The small molecule below binds the protein below.
Small molecule (SMILES): C/C(=C\CNc1ncnc2[nH]cnc12)CO

Binding-site contacts:
Ligand atom N9 contacts residue GLY113 of chain 1.A at 3.6 Å.
Ligand atom C13 contacts residue LEU22 of chain 1.A at 3.8 Å (hydrophobic).
Ligand atom N9 contacts residue ILE115 of chain 1.A at 3.8 Å.
Ligand atom C8 contacts residue GLY113 of chain 1.A at 3.2 Å.
Ligand atom C12 contacts residue SER101 of chain 1.A at 3.5 Å.
Ligand atom N10 contacts residue PHE142 of chain 1.A at 3.6 Å.
Ligand atom N7 contacts residue ASN7 of chain 1.A at 2.7 Å (h-bond).
Ligand atom C14 contacts residue THR23 of chain 1.A at 3.6 Å.
Ligand atom N10 contacts residue ILE115 of chain 1.A at 3.8 Å.
Ligand atom C14 contacts residue LEU22 of chain 1.A at 3.6 Å (hydrophobic).
Ligand atom C6 contacts residue PHE142 of chain 1.A at 3.5 Å (hydrophobic).
Ligand atom C8 contacts residue ASN7 of chain 1.A at 3.4 Å.
Ligand atom C8 contacts residue ILE115 of chain 1.A at 3.7 Å (hydrophobic).
Ligand atom C15 contacts residue TYR82 of chain 1.A at 3.7 Å (hydrophobic).
Ligand atom C12 contacts residue LEU22 of chain 1.A at 3.8 Å (hydrophobic).
Ligand atom C13 contacts residue SER101 of chain 1.A at 3.5 Å.
Ligand atom N7 contacts residue ILE115 of chain 1.A at 3.5 Å.
Ligand atom N3 contacts residue LEU139 of chain 1.A at 3.7 Å.
Ligand atom O16 contacts residue TYR19 of chain 1.A at 3.7 Å.
Ligand atom N1 contacts residue PHE142 of chain 1.A at 3.7 Å.
Ligand atom N7 contacts residue GLN9 of chain 1.A at 3.5 Å.
Ligand atom C6 contacts residue ILE115 of chain 1.A at 3.7 Å (hydrophobic).
Ligand atom C11 contacts residue TYR82 of chain 1.A at 3.9 Å (hydrophobic).
Ligand atom C4 contacts residue ILE115 of chain 1.A at 3.5 Å (hydrophobic).
Ligand atom C2 contacts residue PHE142 of chain 1.A at 3.7 Å (hydrophobic).
Ligand atom N9 contacts residue LYS114 of chain 1.A at 3.9 Å.
Ligand atom N1 contacts residue ILE115 of chain 1.A at 3.8 Å.
Ligand atom C4 contacts residue ASN7 of chain 1.A at 3.7 Å.
Ligand atom C5 contacts residue PHE142 of chain 1.A at 3.9 Å (hydrophobic).
Ligand atom C14 contacts residue TYR80 of chain 1.A at 3.8 Å (hydrophobic).
Ligand atom C14 contacts residue SER101 of chain 1.A at 3.4 Å.
Ligand atom C15 contacts residue TYR80 of chain 1.A at 3.8 Å (hydrophobic).
Ligand atom O16 contacts residue LEU22 of chain 1.A at 3.8 Å.
Ligand atom C5 contacts residue ILE115 of chain 1.A at 3.6 Å (hydrophobic).
Ligand atom C2 contacts residue GLY138 of chain 1.A at 3.5 Å.
Ligand atom C15 contacts residue LEU22 of chain 1.A at 3.6 Å (hydrophobic).
Ligand atom N3 contacts residue ZEA1 of chain 1.C at 3.4 Å.
Ligand atom O16 contacts residue ILE103 of chain 1.A at 3.7 Å.
Ligand atom C8 contacts residue GLN9 of chain 1.A at 3.9 Å.
Ligand atom O16 contacts residue SER101 of chain 1.A at 3.6 Å.

Sequence of chain 1.A:
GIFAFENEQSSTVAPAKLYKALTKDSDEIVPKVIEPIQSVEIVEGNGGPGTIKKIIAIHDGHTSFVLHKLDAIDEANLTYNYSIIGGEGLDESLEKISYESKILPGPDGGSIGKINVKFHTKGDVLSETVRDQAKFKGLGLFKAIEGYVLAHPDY